A small-molecule ligand and the protein it binds are described below.
Small molecule (SMILES): CC(=O)N[C@H]1[C@H]([C@H](O)[C@H](O)CO)O[C@@](OC[C@H]2O[C@@H](O[C@H]3[C@H](O)[C@@H](O)[C@H](O)O[C@@H]3CO)[C@H](O)[C@@H](O)[C@H]2O)(C(=O)O)C[C@@H]1O

Sequence of chain 38.A:
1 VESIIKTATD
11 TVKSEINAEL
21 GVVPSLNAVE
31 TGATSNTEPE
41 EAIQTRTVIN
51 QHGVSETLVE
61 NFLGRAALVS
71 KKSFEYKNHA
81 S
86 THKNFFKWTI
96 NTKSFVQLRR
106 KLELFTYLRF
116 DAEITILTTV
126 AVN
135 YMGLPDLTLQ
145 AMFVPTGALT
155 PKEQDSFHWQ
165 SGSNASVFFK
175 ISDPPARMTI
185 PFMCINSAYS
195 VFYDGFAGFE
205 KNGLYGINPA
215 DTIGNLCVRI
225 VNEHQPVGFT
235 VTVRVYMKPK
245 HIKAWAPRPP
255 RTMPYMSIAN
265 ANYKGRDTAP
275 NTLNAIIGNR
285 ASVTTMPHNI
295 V

Binding-site contacts:
Ligand atom C3 contacts residue ARG95 of chain 38.C at 3.9 Å.
Ligand atom O3 contacts residue PRO274 of chain 38.A at 3.8 Å.
Ligand atom C6 contacts residue ASP91 of chain 38.C at 3.8 Å.
Ligand atom C4 contacts residue ASP232 of chain 38.C at 3.5 Å.
Ligand atom C11 contacts residue PRO231 of chain 38.C at 3.7 Å (hydrophobic).
Ligand atom O3 contacts residue ASP91 of chain 38.C at 4.0 Å.
Ligand atom C10 contacts residue PRO231 of chain 38.C at 3.8 Å (hydrophobic).
Ligand atom C5 contacts residue ASN275 of chain 38.A at 3.6 Å.
Ligand atom N5 contacts residue ASP232 of chain 38.C at 4.1 Å.
Ligand atom C5 contacts residue PRO274 of chain 38.A at 4.0 Å (hydrophobic).
Ligand atom N5 contacts residue ASN275 of chain 38.A at 3.6 Å (h-bond).
Ligand atom C3 contacts residue PRO274 of chain 38.A at 4.1 Å (hydrophobic).
Ligand atom O10 contacts residue ARG270 of chain 38.A at 3.3 Å.
Ligand atom O4 contacts residue PRO231 of chain 38.C at 3.8 Å.
Ligand atom C4 contacts residue PRO231 of chain 38.C at 3.5 Å (hydrophobic).
Ligand atom O4 contacts residue ARG95 of chain 38.C at 3.6 Å (salt-bridge).
Ligand atom N5 contacts residue PRO231 of chain 38.C at 2.9 Å (h-bond).
Ligand atom O7 contacts residue PRO274 of chain 38.A at 3.4 Å.
Ligand atom O3 contacts residue GLY282 of chain 38.A at 3.4 Å.
Ligand atom C4 contacts residue ASN275 of chain 38.A at 3.8 Å.
Ligand atom C10 contacts residue ASN275 of chain 38.A at 3.3 Å.
Ligand atom O10 contacts residue ASN275 of chain 38.A at 2.9 Å (h-bond).
Ligand atom O4 contacts residue ASP232 of chain 38.C at 2.7 Å (salt-bridge).
Ligand atom O4 contacts residue ASP91 of chain 38.C at 2.7 Å (salt-bridge).
Ligand atom C11 contacts residue ILE233 of chain 38.C at 3.8 Å (hydrophobic).
Ligand atom C3 contacts residue PRO274 of chain 38.A at 3.8 Å (hydrophobic).
Ligand atom O6 contacts residue PRO274 of chain 38.A at 3.7 Å.
Ligand atom O1B contacts residue ARG104 of chain 38.C at 2.8 Å (salt-bridge).
Ligand atom O7 contacts residue ARG270 of chain 38.A at 3.8 Å.
Ligand atom C11 contacts residue GLY234 of chain 38.C at 3.8 Å.
Ligand atom O4 contacts residue ASN275 of chain 38.A at 3.0 Å (h-bond).
Ligand atom C4 contacts residue PRO274 of chain 38.A at 4.0 Å (hydrophobic).
Ligand atom C3 contacts residue ARG104 of chain 38.C at 3.8 Å.
Ligand atom C1 contacts residue ARG104 of chain 38.C at 3.6 Å.
Ligand atom C11 contacts residue ASP232 of chain 38.C at 3.8 Å.
Ligand atom C5 contacts residue PRO231 of chain 38.C at 3.7 Å (hydrophobic).
Ligand atom C4 contacts residue ASP91 of chain 38.C at 3.2 Å.
Ligand atom C3 contacts residue ASP232 of chain 38.C at 4.0 Å.
Ligand atom O6 contacts residue ASP91 of chain 38.C at 3.1 Å.
Ligand atom C4 contacts residue ARG104 of chain 38.C at 3.9 Å.

Sequence of chain 38.C:
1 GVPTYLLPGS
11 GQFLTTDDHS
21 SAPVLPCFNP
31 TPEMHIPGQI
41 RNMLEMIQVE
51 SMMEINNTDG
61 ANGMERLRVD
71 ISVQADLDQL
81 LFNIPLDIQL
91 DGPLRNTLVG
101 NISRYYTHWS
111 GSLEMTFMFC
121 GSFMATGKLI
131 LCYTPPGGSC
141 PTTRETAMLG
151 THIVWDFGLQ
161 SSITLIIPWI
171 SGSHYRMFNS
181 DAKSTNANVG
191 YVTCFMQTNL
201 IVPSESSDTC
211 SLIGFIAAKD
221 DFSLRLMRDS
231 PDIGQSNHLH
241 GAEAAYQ